Binding-site contacts:
Ligand atom OP2 contacts residue GLY49 of chain 58.E at 4.2 Å.
Ligand atom C8 contacts residue TRP47 of chain 58.D at 3.8 Å (hydrophobic).
Ligand atom N7 contacts residue TRP47 of chain 58.D at 3.7 Å.
Ligand atom C4 contacts residue TRP47 of chain 58.D at 3.9 Å (hydrophobic).
Ligand atom O4' contacts residue LYS143 of chain 58.D at 4.1 Å.
Ligand atom N6 contacts residue THR48 of chain 58.D at 3.3 Å (h-bond).
Ligand atom N1 contacts residue TRP47 of chain 58.D at 4.3 Å.
Ligand atom C6 contacts residue TRP47 of chain 58.D at 3.9 Å (hydrophobic).
Ligand atom OP2 contacts residue VAL178 of chain 58.E at 4.5 Å.
Ligand atom N1 contacts residue THR48 of chain 58.D at 4.0 Å.
Ligand atom N6 contacts residue TYR50 of chain 58.D at 4.2 Å.
Ligand atom N9 contacts residue TRP47 of chain 58.D at 3.9 Å.
Ligand atom C6 contacts residue THR48 of chain 58.D at 4.2 Å.
Ligand atom N6 contacts residue TRP47 of chain 58.D at 3.8 Å.
Ligand atom O4' contacts residue TRP47 of chain 58.D at 4.1 Å.
Ligand atom C1' contacts residue TRP47 of chain 58.D at 4.3 Å (hydrophobic).
Ligand atom C5 contacts residue TRP47 of chain 58.D at 3.8 Å (hydrophobic).
Ligand atom C2 contacts residue TRP47 of chain 58.D at 4.2 Å (hydrophobic).
Ligand atom N3 contacts residue TRP47 of chain 58.D at 4.1 Å.
Ligand atom C5' contacts residue VAL178 of chain 58.E at 4.5 Å (hydrophobic).

Sequence of chain 58.E:
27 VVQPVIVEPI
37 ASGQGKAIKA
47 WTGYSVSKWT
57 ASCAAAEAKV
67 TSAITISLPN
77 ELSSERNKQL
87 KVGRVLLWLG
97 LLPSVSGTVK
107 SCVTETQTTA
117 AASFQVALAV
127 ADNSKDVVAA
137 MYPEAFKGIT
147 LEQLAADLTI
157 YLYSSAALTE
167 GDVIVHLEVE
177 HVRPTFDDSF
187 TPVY

The protein below binds the small molecule below.
Small molecule (SMILES): Nc1ncnc2c1ncn2[C@@H]1O[C@H](COO[C@@H]2C[C@@H](CO[P](=O)(O)O[C@H]3[C@@H](O)[C@H](n4cnc5c(N)ncnc54)O[C@@H]3COP(=O)=O)O[C@H]2n2ccc(=O)[nH]c2=O)[C@@H](OOP(O)OC[C@H]2O[C@@H](n3ccc(=O)[nH]c3=O)[C@H](O)[C@@H]2O)[C@H]1O.Op1oo1

Sequence of chain 58.D:
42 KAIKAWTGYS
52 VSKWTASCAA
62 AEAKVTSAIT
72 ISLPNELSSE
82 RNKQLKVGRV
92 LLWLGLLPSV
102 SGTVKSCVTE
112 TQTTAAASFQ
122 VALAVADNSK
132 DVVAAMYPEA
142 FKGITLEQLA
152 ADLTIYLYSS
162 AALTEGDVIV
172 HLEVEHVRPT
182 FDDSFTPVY